Sequence of chain 1.A:
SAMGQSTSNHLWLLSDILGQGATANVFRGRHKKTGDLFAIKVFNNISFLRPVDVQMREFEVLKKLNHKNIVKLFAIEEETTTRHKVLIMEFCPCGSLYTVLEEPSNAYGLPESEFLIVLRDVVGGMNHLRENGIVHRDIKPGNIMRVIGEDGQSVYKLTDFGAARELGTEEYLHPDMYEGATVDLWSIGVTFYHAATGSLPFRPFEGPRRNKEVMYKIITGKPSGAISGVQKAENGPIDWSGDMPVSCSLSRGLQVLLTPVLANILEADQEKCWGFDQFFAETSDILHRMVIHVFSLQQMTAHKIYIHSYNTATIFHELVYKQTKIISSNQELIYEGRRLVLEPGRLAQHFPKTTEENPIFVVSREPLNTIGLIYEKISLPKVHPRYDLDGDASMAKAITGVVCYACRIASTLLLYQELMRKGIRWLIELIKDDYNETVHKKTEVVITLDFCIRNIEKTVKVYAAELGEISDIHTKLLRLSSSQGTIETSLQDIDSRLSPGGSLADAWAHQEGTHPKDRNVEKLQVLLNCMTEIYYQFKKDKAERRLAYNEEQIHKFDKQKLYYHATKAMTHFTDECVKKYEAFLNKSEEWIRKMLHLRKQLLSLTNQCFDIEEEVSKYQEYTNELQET

Binding-site contacts:
Ligand atom F17 contacts residue ASP19 of chain 1.A at 3.8 Å.
Ligand atom C3 contacts residue GLY98 of chain 1.A at 3.9 Å.
Ligand atom F16 contacts residue ILE20 of chain 1.A at 3.6 Å.
Ligand atom C39 contacts residue MET92 of chain 1.A at 3.5 Å (hydrophobic).
Ligand atom C30 contacts residue ALA42 of chain 1.A at 3.4 Å (hydrophobic).
Ligand atom C27 contacts residue MET148 of chain 1.A at 3.8 Å (hydrophobic).
Ligand atom C23 contacts residue CYS95 of chain 1.A at 3.5 Å (hydrophobic).
Ligand atom C32 contacts residue VAL29 of chain 1.A at 3.6 Å (hydrophobic).
Ligand atom C21 contacts residue CYS95 of chain 1.A at 3.7 Å (hydrophobic).
Ligand atom C37 contacts residue ASP163 of chain 1.A at 3.8 Å.
Ligand atom C5 contacts residue GLY98 of chain 1.A at 3.8 Å.
Ligand atom C34 contacts residue ASP163 of chain 1.A at 3.2 Å.
Ligand atom C11 contacts residue ARG31 of chain 1.A at 3.6 Å.
Ligand atom C9 contacts residue PHE94 of chain 1.A at 3.8 Å (hydrophobic).
Ligand atom N22 contacts residue CYS95 of chain 1.A at 2.9 Å (h-bond).
Ligand atom C1 contacts residue GLY98 of chain 1.A at 3.6 Å.
Ligand atom O12 contacts residue LEU21 of chain 1.A at 3.3 Å.
Ligand atom C21 contacts residue GLY98 of chain 1.A at 3.6 Å.
Ligand atom C26 contacts residue MET148 of chain 1.A at 3.5 Å (hydrophobic).
Ligand atom C6 contacts residue PRO96 of chain 1.A at 3.6 Å (hydrophobic).
Ligand atom C29 contacts residue ALA42 of chain 1.A at 3.8 Å (hydrophobic).
Ligand atom F15 contacts residue ASP19 of chain 1.A at 3.5 Å.
Ligand atom N24 contacts residue CYS95 of chain 1.A at 3.3 Å (h-bond).
Ligand atom N24 contacts residue PHE94 of chain 1.A at 3.8 Å.
Ligand atom O12 contacts residue ARG31 of chain 1.A at 3.1 Å (salt-bridge).
Ligand atom N40 contacts residue MET148 of chain 1.A at 3.4 Å.
Ligand atom N2 contacts residue GLY98 of chain 1.A at 3.7 Å.
Ligand atom N10 contacts residue ARG31 of chain 1.A at 3.6 Å.
Ligand atom C37 contacts residue GLN23 of chain 1.A at 3.7 Å.
Ligand atom F16 contacts residue ASP19 of chain 1.A at 3.2 Å.
Ligand atom C8 contacts residue PHE94 of chain 1.A at 3.6 Å (hydrophobic).
Ligand atom C35 contacts residue VAL29 of chain 1.A at 3.8 Å (hydrophobic).
Ligand atom C30 contacts residue GLU93 of chain 1.A at 3.2 Å.
Ligand atom C1 contacts residue CYS95 of chain 1.A at 3.6 Å (hydrophobic).
Ligand atom C9 contacts residue ARG31 of chain 1.A at 3.3 Å.
Ligand atom N22 contacts residue PHE94 of chain 1.A at 3.6 Å.
Ligand atom C8 contacts residue LEU21 of chain 1.A at 3.8 Å (hydrophobic).
Ligand atom C11 contacts residue LEU21 of chain 1.A at 3.6 Å (hydrophobic).
Ligand atom N33 contacts residue VAL29 of chain 1.A at 3.8 Å.
Ligand atom F17 contacts residue SER18 of chain 1.A at 3.6 Å.

A small-molecule ligand and the protein it binds are described below.
Small molecule (SMILES): C[C@H](c1ccnc(Nc2nc3cc(-c4cnn(CC5CC5)c4)ccc3[nH]2)c1)N1CCN(C(=O)CC(F)(F)F)CC1